Sequence of chain 1.D:
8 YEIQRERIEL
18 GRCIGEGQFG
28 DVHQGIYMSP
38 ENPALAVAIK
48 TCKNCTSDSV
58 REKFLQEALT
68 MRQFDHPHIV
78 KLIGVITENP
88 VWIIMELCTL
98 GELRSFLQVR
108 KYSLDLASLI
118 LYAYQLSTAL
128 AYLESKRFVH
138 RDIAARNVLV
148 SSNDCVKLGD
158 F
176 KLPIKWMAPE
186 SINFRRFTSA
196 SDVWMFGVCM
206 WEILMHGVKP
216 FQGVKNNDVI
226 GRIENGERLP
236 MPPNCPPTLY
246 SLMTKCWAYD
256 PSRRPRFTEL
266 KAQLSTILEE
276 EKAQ

Binding-site contacts:
Ligand atom C12 contacts residue LEU146 of chain 1.D at 3.5 Å (hydrophobic).
Ligand atom N14 contacts residue CYS95 of chain 1.D at 2.9 Å (h-bond).
Ligand atom C31 contacts residue VAL29 of chain 1.D at 3.4 Å (hydrophobic).
Ligand atom C6 contacts residue ILE21 of chain 1.D at 3.7 Å (hydrophobic).
Ligand atom C4 contacts residue GLY98 of chain 1.D at 3.6 Å.
Ligand atom C3 contacts residue THR96 of chain 1.D at 3.7 Å.
Ligand atom C31 contacts residue GLY22 of chain 1.D at 3.8 Å.
Ligand atom C13 contacts residue ALA45 of chain 1.D at 3.7 Å (hydrophobic).
Ligand atom C30 contacts residue GLU99 of chain 1.D at 3.5 Å.
Ligand atom C2 contacts residue GLY98 of chain 1.D at 3.6 Å.
Ligand atom C27 contacts residue GLU99 of chain 1.D at 3.7 Å.
Ligand atom C13 contacts residue GLU93 of chain 1.D at 3.4 Å.
Ligand atom O19 contacts residue ILE21 of chain 1.D at 3.6 Å.
Ligand atom N7 contacts residue LEU94 of chain 1.D at 3.6 Å.
Ligand atom C29 contacts residue ASP157 of chain 1.D at 3.5 Å.
Ligand atom N14 contacts residue LEU94 of chain 1.D at 3.8 Å.
Ligand atom C13 contacts residue LEU146 of chain 1.D at 3.8 Å (hydrophobic).
Ligand atom F16 contacts residue LEU146 of chain 1.D at 3.6 Å.
Ligand atom C3 contacts residue CYS95 of chain 1.D at 3.3 Å (hydrophobic).
Ligand atom C28 contacts residue ILE21 of chain 1.D at 3.7 Å (hydrophobic).
Ligand atom F21 contacts residue MET92 of chain 1.D at 3.2 Å.
Ligand atom C13 contacts residue CYS95 of chain 1.D at 3.7 Å (hydrophobic).
Ligand atom C1 contacts residue GLY98 of chain 1.D at 3.7 Å.
Ligand atom N7 contacts residue CYS95 of chain 1.D at 2.9 Å (h-bond).
Ligand atom C4 contacts residue CYS95 of chain 1.D at 3.4 Å (hydrophobic).
Ligand atom C29 contacts residue ARG143 of chain 1.D at 3.6 Å.
Ligand atom C9 contacts residue LEU146 of chain 1.D at 3.6 Å (hydrophobic).
Ligand atom F22 contacts residue ALA45 of chain 1.D at 3.5 Å.
Ligand atom C30 contacts residue LEU146 of chain 1.D at 3.7 Å (hydrophobic).
Ligand atom C29 contacts residue GLU99 of chain 1.D at 3.6 Å.
Ligand atom C24 contacts residue GLU99 of chain 1.D at 3.5 Å.
Ligand atom C25 contacts residue GLU99 of chain 1.D at 3.5 Å.
Ligand atom C3 contacts residue GLY98 of chain 1.D at 3.6 Å.
Ligand atom N10 contacts residue LEU146 of chain 1.D at 3.3 Å.
Ligand atom C9 contacts residue CYS95 of chain 1.D at 3.8 Å (hydrophobic).
Ligand atom O20 contacts residue ARG19 of chain 1.D at 2.6 Å (salt-bridge).
Ligand atom N26 contacts residue GLU99 of chain 1.D at 2.9 Å (salt-bridge).
Ligand atom C27 contacts residue GLU23 of chain 1.D at 3.5 Å.
Ligand atom C5 contacts residue GLY98 of chain 1.D at 3.7 Å.
Ligand atom C11 contacts residue LEU146 of chain 1.D at 3.6 Å (hydrophobic).

The protein below binds the small molecule below.
Small molecule (SMILES): CNS(=O)(=O)c1ccc(Nc2ncc(C(F)(F)F)c(N[C@@H]3CCC[C@H]3N(C)C)n2)cc1